Sequence of chain 1.B:
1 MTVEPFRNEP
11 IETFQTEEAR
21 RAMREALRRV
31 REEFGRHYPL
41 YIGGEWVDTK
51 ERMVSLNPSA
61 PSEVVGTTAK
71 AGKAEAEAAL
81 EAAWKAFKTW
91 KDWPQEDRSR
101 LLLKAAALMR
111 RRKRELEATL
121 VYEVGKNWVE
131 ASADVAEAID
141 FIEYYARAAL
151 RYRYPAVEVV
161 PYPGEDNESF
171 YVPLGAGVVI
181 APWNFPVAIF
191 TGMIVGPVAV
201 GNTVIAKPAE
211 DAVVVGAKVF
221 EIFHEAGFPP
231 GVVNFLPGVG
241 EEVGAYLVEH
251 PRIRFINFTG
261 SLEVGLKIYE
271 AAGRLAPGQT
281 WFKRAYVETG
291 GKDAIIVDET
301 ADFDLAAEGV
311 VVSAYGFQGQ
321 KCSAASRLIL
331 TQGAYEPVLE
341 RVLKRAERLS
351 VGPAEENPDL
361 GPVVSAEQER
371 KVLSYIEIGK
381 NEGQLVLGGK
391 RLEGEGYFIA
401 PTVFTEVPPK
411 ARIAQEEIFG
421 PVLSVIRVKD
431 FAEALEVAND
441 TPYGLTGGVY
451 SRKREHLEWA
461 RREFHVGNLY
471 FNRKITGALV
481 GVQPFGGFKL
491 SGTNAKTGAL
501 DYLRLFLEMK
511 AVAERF

The protein below binds the small molecule below.
Small molecule (SMILES): N[C@@H](CO)C(=O)O

Binding-site contacts:
Ligand atom CA contacts residue PHE485 of chain 1.B at 4.2 Å (hydrophobic).
Ligand atom N contacts residue PHE485 of chain 1.B at 3.5 Å.
Ligand atom OXT contacts residue LYS321 of chain 1.B at 4.3 Å.
Ligand atom OG contacts residue PHE185 of chain 1.B at 3.5 Å.
Ligand atom O contacts residue SER323 of chain 1.B at 3.6 Å.
Ligand atom CB contacts residue PHE485 of chain 1.B at 4.0 Å (hydrophobic).
Ligand atom OG contacts residue LYS321 of chain 1.B at 4.0 Å.
Ligand atom OXT contacts residue ALA478 of chain 1.B at 4.2 Å.
Ligand atom CA contacts residue PHE185 of chain 1.B at 4.5 Å (hydrophobic).
Ligand atom C contacts residue GLY477 of chain 1.B at 3.4 Å.
Ligand atom CA contacts residue SER323 of chain 1.B at 4.3 Å.
Ligand atom N contacts residue ALA478 of chain 1.B at 4.1 Å.
Ligand atom OG contacts residue SER323 of chain 1.B at 3.0 Å (h-bond).
Ligand atom C contacts residue PHE485 of chain 1.B at 4.2 Å (hydrophobic).
Ligand atom OXT contacts residue THR476 of chain 1.B at 3.9 Å.
Ligand atom OG contacts residue CYS322 of chain 1.B at 3.2 Å (h-bond).
Ligand atom CB contacts residue SER323 of chain 1.B at 4.1 Å.
Ligand atom O contacts residue ALA478 of chain 1.B at 3.0 Å (h-bond).
Ligand atom OG contacts residue PHE485 of chain 1.B at 4.3 Å.
Ligand atom C contacts residue SER323 of chain 1.B at 3.3 Å.
Ligand atom O contacts residue PHE485 of chain 1.B at 3.5 Å.
Ligand atom O contacts residue THR476 of chain 1.B at 3.9 Å.
Ligand atom C contacts residue THR476 of chain 1.B at 4.3 Å.
Ligand atom OXT contacts residue PHE185 of chain 1.B at 4.2 Å.
Ligand atom N contacts residue GLU137 of chain 1.B at 4.3 Å.
Ligand atom OXT contacts residue GLY477 of chain 1.B at 3.0 Å (h-bond).
Ligand atom O contacts residue GLY477 of chain 1.B at 3.2 Å (h-bond).
Ligand atom CB contacts residue PHE185 of chain 1.B at 3.8 Å (hydrophobic).
Ligand atom C contacts residue ALA478 of chain 1.B at 3.8 Å (hydrophobic).
Ligand atom OXT contacts residue SER323 of chain 1.B at 2.8 Å (h-bond).
Ligand atom CB contacts residue CYS322 of chain 1.B at 3.5 Å (hydrophobic).